Sequence of chain 2.B:
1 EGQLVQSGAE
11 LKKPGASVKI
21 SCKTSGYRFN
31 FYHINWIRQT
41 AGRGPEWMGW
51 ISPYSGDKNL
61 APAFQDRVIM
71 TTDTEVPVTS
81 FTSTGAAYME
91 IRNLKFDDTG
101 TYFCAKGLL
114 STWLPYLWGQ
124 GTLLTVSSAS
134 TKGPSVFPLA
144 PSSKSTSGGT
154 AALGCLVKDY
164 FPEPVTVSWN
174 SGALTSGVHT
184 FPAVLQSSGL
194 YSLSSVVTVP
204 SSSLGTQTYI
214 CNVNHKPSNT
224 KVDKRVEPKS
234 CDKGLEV

This small molecule binds to this protein.
Small molecule (SMILES): CC(=O)N[C@@H]1[C@@H](O)[C@H](O)[C@@H](CO)O[C@H]1O

Binding-site contacts:
Ligand atom N2 contacts residue TYR32 of chain 2.B at 3.7 Å.
Ligand atom C7 contacts residue ASN114 of chain 2.A at 3.2 Å.
Ligand atom C1 contacts residue TYR32 of chain 2.B at 3.2 Å (hydrophobic).
Ligand atom O4 contacts residue GLU1 of chain 2.B at 4.2 Å.
Ligand atom C4 contacts residue TYR32 of chain 2.B at 4.2 Å (hydrophobic).
Ligand atom C5 contacts residue TYR32 of chain 2.B at 3.9 Å (hydrophobic).
Ligand atom C2 contacts residue GLU110 of chain 2.A at 4.3 Å.
Ligand atom C8 contacts residue PRO58 of chain 2.C at 3.7 Å (hydrophobic).
Ligand atom C3 contacts residue ASN114 of chain 2.A at 3.8 Å.
Ligand atom O3 contacts residue GLU1 of chain 2.B at 4.2 Å.
Ligand atom C4 contacts residue ASN114 of chain 2.A at 4.2 Å.
Ligand atom C7 contacts residue GLU110 of chain 2.A at 2.8 Å.
Ligand atom O7 contacts residue ASN114 of chain 2.A at 2.9 Å (h-bond).
Ligand atom C2 contacts residue ASN114 of chain 2.A at 2.5 Å.
Ligand atom C6 contacts residue MET115 of chain 2.A at 4.3 Å (hydrophobic).
Ligand atom C1 contacts residue MET115 of chain 2.A at 4.3 Å (hydrophobic).
Ligand atom O7 contacts residue GLU110 of chain 2.A at 2.5 Å.
Ligand atom O5 contacts residue TYR32 of chain 2.B at 4.0 Å.
Ligand atom C2 contacts residue TYR32 of chain 2.B at 3.6 Å (hydrophobic).
Ligand atom N2 contacts residue ASN114 of chain 2.A at 2.9 Å (h-bond).
Ligand atom C1 contacts residue ASN114 of chain 2.A at 1.4 Å.
Ligand atom O5 contacts residue MET115 of chain 2.A at 4.1 Å.
Ligand atom O3 contacts residue TYR119 of chain 2.B at 3.5 Å (h-bond).
Ligand atom N2 contacts residue GLU110 of chain 2.A at 3.9 Å.
Ligand atom C3 contacts residue TYR32 of chain 2.B at 3.5 Å (hydrophobic).
Ligand atom C8 contacts residue TYR119 of chain 2.B at 4.1 Å (hydrophobic).
Ligand atom C5 contacts residue ASN114 of chain 2.A at 3.7 Å.
Ligand atom O5 contacts residue ASN114 of chain 2.A at 2.4 Å (h-bond).
Ligand atom C8 contacts residue GLU110 of chain 2.A at 2.5 Å.

Sequence of chain 2.A:
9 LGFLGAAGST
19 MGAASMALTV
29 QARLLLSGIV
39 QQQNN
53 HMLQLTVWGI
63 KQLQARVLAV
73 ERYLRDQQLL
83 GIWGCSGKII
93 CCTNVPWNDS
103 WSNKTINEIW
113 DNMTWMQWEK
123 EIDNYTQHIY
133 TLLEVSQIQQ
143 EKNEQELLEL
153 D

Sequence of chain 2.C:
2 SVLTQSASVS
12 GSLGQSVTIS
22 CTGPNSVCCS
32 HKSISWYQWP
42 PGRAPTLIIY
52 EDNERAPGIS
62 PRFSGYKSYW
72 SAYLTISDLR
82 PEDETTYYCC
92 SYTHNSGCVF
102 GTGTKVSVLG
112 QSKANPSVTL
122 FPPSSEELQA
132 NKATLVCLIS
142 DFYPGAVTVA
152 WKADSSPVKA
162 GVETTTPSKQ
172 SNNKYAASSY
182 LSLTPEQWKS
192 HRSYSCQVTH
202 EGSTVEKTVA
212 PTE